Binding-site contacts:
Ligand atom C2 contacts residue ARG249 of chain 1.K at 4.1 Å.
Ligand atom O7 contacts residue ASN127 of chain 1.K at 4.2 Å.
Ligand atom N2 contacts residue ARG249 of chain 1.K at 4.2 Å.
Ligand atom C7 contacts residue ASN127 of chain 1.K at 4.1 Å.
Ligand atom C3 contacts residue ASN127 of chain 1.K at 3.9 Å.
Ligand atom O7 contacts residue GLN126 of chain 1.K at 3.2 Å (h-bond).
Ligand atom C3 contacts residue ARG249 of chain 1.K at 4.2 Å.
Ligand atom C1 contacts residue ARG249 of chain 1.K at 3.3 Å.
Ligand atom C1 contacts residue ASN127 of chain 1.K at 1.4 Å.
Ligand atom C5 contacts residue ASN127 of chain 1.K at 3.6 Å.
Ligand atom O6 contacts residue SER103 of chain 1.W at 3.3 Å.
Ligand atom N2 contacts residue GLN126 of chain 1.K at 3.2 Å (h-bond).
Ligand atom C1 contacts residue SER103 of chain 1.W at 3.5 Å.
Ligand atom C4 contacts residue ASN127 of chain 1.K at 4.3 Å.
Ligand atom C5 contacts residue SER103 of chain 1.W at 4.4 Å.
Ligand atom N2 contacts residue ASN146 of chain 1.K at 4.1 Å.
Ligand atom C7 contacts residue GLN126 of chain 1.K at 3.0 Å.
Ligand atom C2 contacts residue ASN127 of chain 1.K at 2.6 Å.
Ligand atom N2 contacts residue ASN127 of chain 1.K at 3.2 Å (h-bond).
Ligand atom C6 contacts residue SER103 of chain 1.W at 3.9 Å.
Ligand atom O5 contacts residue ARG249 of chain 1.K at 3.7 Å.
Ligand atom O5 contacts residue SER103 of chain 1.W at 3.4 Å (h-bond).
Ligand atom C5 contacts residue ARG249 of chain 1.K at 3.6 Å.
Ligand atom O5 contacts residue ASN127 of chain 1.K at 2.3 Å (h-bond).
Ligand atom C8 contacts residue GLN126 of chain 1.K at 3.2 Å.

Sequence of chain 1.W:
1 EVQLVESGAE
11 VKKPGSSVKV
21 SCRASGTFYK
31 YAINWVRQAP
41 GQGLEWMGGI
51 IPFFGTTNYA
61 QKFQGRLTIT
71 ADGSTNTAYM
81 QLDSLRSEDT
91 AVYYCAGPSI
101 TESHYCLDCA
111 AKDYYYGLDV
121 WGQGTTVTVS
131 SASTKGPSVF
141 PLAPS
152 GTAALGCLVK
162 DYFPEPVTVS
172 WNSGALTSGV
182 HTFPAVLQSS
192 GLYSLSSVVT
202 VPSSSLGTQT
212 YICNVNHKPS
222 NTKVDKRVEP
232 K

The small molecule below binds the protein below.
Small molecule (SMILES): CC(=O)N[C@H]1[C@H](O[C@H]2[C@H](O)[C@@H](NC(C)=O)CO[C@@H]2CO)O[C@H](CO)[C@@H](O[C@@H]2O[C@H](CO)[C@@H](O)[C@H](O)[C@@H]2O)[C@@H]1O

Sequence of chain 1.K:
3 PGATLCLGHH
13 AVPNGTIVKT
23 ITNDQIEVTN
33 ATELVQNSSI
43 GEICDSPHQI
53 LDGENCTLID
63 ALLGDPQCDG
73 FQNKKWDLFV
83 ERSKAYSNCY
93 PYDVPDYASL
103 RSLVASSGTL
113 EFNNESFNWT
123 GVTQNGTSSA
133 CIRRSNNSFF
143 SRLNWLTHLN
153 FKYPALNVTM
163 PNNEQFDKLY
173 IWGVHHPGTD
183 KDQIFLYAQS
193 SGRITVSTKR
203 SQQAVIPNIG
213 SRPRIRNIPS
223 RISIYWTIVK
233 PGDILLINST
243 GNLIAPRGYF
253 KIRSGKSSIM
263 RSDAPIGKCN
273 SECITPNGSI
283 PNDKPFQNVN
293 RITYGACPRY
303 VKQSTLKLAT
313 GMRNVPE